A protein and the small-molecule ligand that binds it are described below.
Small molecule (SMILES): CC(=O)N[C@H]1[C@H](O[C@H]2[C@H](O)[C@@H](NC(C)=O)CO[C@@H]2CO)O[C@H](CO)[C@@H](O[C@@H]2O[C@H](CO[C@H]3O[C@H](CO)[C@@H](O)[C@H](O)[C@@H]3O)[C@@H](O)[C@H](O[C@H]3O[C@H](CO)[C@@H](O)[C@H](O)[C@@H]3O)[C@@H]2O)[C@@H]1O

Binding-site contacts:
Ligand atom C7 contacts residue GLN88 of chain 1.F at 3.6 Å.
Ligand atom O5 contacts residue GLN88 of chain 1.F at 4.3 Å.
Ligand atom N2 contacts residue TYR87 of chain 1.F at 4.3 Å.
Ligand atom C4 contacts residue ASN80 of chain 1.F at 4.2 Å.
Ligand atom O4 contacts residue GLN88 of chain 1.F at 4.1 Å.
Ligand atom C1 contacts residue ASN80 of chain 1.F at 1.5 Å.
Ligand atom O5 contacts residue ALA79 of chain 1.F at 3.9 Å.
Ligand atom O7 contacts residue ASN80 of chain 1.F at 4.0 Å.
Ligand atom C4 contacts residue GLN88 of chain 1.F at 4.4 Å.
Ligand atom C3 contacts residue ASN80 of chain 1.F at 3.8 Å.
Ligand atom N2 contacts residue GLN88 of chain 1.F at 3.5 Å (h-bond).
Ligand atom C8 contacts residue TYR87 of chain 1.F at 3.8 Å (hydrophobic).
Ligand atom C7 contacts residue TYR87 of chain 1.F at 4.4 Å (hydrophobic).
Ligand atom C5 contacts residue ASN80 of chain 1.F at 3.7 Å.
Ligand atom C8 contacts residue ILE104 of chain 1.F at 3.5 Å (hydrophobic).
Ligand atom N2 contacts residue ASN80 of chain 1.F at 2.8 Å (h-bond).
Ligand atom C6 contacts residue GLN88 of chain 1.F at 3.8 Å.
Ligand atom C6 contacts residue ALA79 of chain 1.F at 4.2 Å (hydrophobic).
Ligand atom C6 contacts residue HIS90 of chain 1.F at 4.2 Å.
Ligand atom C7 contacts residue ASN80 of chain 1.F at 3.6 Å.
Ligand atom C8 contacts residue TYR106 of chain 1.F at 3.3 Å (hydrophobic).
Ligand atom O5 contacts residue ASN80 of chain 1.F at 2.4 Å (h-bond).
Ligand atom C2 contacts residue ASN80 of chain 1.F at 2.4 Å.
Ligand atom C7 contacts residue TYR106 of chain 1.F at 4.5 Å (hydrophobic).
Ligand atom C5 contacts residue GLN88 of chain 1.F at 3.5 Å.
Ligand atom C8 contacts residue GLN88 of chain 1.F at 3.0 Å.

Sequence of chain 1.F:
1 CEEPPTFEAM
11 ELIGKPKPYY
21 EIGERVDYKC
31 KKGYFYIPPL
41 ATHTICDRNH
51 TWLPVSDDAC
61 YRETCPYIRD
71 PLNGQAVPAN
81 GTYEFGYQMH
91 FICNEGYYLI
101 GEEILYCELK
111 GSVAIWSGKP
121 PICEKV